Sequence of chain 1.A:
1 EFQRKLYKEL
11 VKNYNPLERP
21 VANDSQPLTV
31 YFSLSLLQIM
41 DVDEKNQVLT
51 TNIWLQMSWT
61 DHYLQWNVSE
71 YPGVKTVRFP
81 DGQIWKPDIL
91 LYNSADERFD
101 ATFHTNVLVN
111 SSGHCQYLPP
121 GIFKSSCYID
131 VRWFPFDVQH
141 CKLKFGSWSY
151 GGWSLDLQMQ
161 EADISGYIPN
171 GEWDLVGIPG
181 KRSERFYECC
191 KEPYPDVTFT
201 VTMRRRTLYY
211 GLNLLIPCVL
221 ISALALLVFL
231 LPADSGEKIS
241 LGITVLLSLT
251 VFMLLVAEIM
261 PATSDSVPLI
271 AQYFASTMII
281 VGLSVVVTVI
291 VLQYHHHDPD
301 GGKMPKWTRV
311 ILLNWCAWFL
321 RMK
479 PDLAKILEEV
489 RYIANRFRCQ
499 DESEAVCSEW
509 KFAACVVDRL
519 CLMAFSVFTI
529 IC

Binding-site contacts:
Ligand atom C6 contacts residue SER69 of chain 1.A at 4.0 Å.
Ligand atom C5 contacts residue SER69 of chain 1.A at 3.5 Å.
Ligand atom N2 contacts residue ASN67 of chain 1.A at 2.9 Å (h-bond).
Ligand atom C2 contacts residue ASN67 of chain 1.A at 2.4 Å.
Ligand atom C1 contacts residue ASN67 of chain 1.A at 1.4 Å.
Ligand atom C1 contacts residue SER69 of chain 1.A at 3.5 Å.
Ligand atom O5 contacts residue SER69 of chain 1.A at 3.3 Å.
Ligand atom C1 contacts residue GLU70 of chain 1.A at 4.1 Å.
Ligand atom O6 contacts residue GLU70 of chain 1.A at 4.0 Å.
Ligand atom O5 contacts residue GLU70 of chain 1.A at 3.7 Å.
Ligand atom C8 contacts residue ASN67 of chain 1.A at 4.3 Å.
Ligand atom C7 contacts residue ASN67 of chain 1.A at 3.5 Å.
Ligand atom C4 contacts residue ASN67 of chain 1.A at 4.2 Å.
Ligand atom O5 contacts residue ASN67 of chain 1.A at 2.3 Å (h-bond).
Ligand atom C5 contacts residue ASN67 of chain 1.A at 3.6 Å.
Ligand atom C3 contacts residue ASN67 of chain 1.A at 3.8 Å.
Ligand atom O7 contacts residue ASN67 of chain 1.A at 4.0 Å.

The protein below binds the small molecule below.
Small molecule (SMILES): CC(=O)N[C@@H]1[C@@H](O)[C@H](O)[C@@H](CO)O[C@H]1O